Binding-site contacts:
Ligand atom C9 contacts residue LEU175 of chain 1.A at 3.6 Å (hydrophobic).
Ligand atom F15 contacts residue ILE93 of chain 1.A at 3.3 Å.
Ligand atom F16 contacts residue LEU159 of chain 1.A at 3.7 Å.
Ligand atom C27 contacts residue ILE83 of chain 1.A at 3.7 Å (hydrophobic).
Ligand atom C8 contacts residue ASP186 of chain 1.A at 3.5 Å.
Ligand atom C13 contacts residue PHE187 of chain 1.A at 3.8 Å (hydrophobic).
Ligand atom O7 contacts residue LEU87 of chain 1.A at 3.5 Å.
Ligand atom C28 contacts residue ALA61 of chain 1.A at 3.8 Å (hydrophobic).
Ligand atom F15 contacts residue ILE184 of chain 1.A at 3.6 Å.
Ligand atom C29 contacts residue MET84 of chain 1.A at 3.6 Å (hydrophobic).
Ligand atom C24 contacts residue GLU80 of chain 1.A at 3.6 Å.
Ligand atom F16 contacts residue HIS166 of chain 1.A at 3.7 Å.
Ligand atom C19 contacts residue ASP110 of chain 1.A at 3.2 Å.
Ligand atom N4 contacts residue MET112 of chain 1.A at 3.0 Å (h-bond).
Ligand atom C23 contacts residue GLU80 of chain 1.A at 3.3 Å.
Ligand atom C19 contacts residue ALA61 of chain 1.A at 3.8 Å (hydrophobic).
Ligand atom C21 contacts residue THR109 of chain 1.A at 3.7 Å.
Ligand atom F17 contacts residue ALA185 of chain 1.A at 3.2 Å.
Ligand atom C6 contacts residue ASP186 of chain 1.A at 3.5 Å.
Ligand atom N14 contacts residue ASP186 of chain 1.A at 3.3 Å (salt-bridge).
Ligand atom C3 contacts residue ASP186 of chain 1.A at 3.1 Å.
Ligand atom C13 contacts residue THR109 of chain 1.A at 3.5 Å.
Ligand atom F15 contacts residue ILE92 of chain 1.A at 3.3 Å.
Ligand atom C21 contacts residue PHE187 of chain 1.A at 3.6 Å (hydrophobic).
Ligand atom N20 contacts residue TYR111 of chain 1.A at 3.6 Å.
Ligand atom O10 contacts residue ILE93 of chain 1.A at 3.6 Å.
Ligand atom O10 contacts residue ASP186 of chain 1.A at 2.8 Å (salt-bridge).
Ligand atom N14 contacts residue GLU80 of chain 1.A at 2.7 Å (salt-bridge).
Ligand atom F17 contacts residue ASP186 of chain 1.A at 3.6 Å.
Ligand atom O10 contacts residue ALA185 of chain 1.A at 3.3 Å.
Ligand atom N20 contacts residue MET112 of chain 1.A at 3.2 Å (h-bond).
Ligand atom C19 contacts residue MET112 of chain 1.A at 3.7 Å (hydrophobic).
Ligand atom O11 contacts residue LEU175 of chain 1.A at 3.4 Å.
Ligand atom N20 contacts residue LEU24 of chain 1.A at 3.6 Å.
Ligand atom F15 contacts residue LEU87 of chain 1.A at 3.5 Å.
Ligand atom O11 contacts residue PHE187 of chain 1.A at 3.8 Å.
Ligand atom F17 contacts residue HIS166 of chain 1.A at 3.3 Å.
Ligand atom C1 contacts residue LEU87 of chain 1.A at 3.7 Å (hydrophobic).
Ligand atom F16 contacts residue LEU87 of chain 1.A at 3.5 Å.
Ligand atom C28 contacts residue THR109 of chain 1.A at 3.5 Å.

Sequence of chain 1.A:
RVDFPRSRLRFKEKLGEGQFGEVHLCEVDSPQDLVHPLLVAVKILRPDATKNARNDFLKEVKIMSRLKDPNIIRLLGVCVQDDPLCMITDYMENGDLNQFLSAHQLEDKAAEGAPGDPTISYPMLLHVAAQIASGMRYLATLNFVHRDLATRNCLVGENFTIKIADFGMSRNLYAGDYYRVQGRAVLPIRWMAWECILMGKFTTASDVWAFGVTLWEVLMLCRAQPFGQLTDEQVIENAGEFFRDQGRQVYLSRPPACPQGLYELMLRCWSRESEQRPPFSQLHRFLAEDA

The small molecule below binds the protein below.
Small molecule (SMILES): Nc1ncc(Oc2cccc(CCNC(=O)c3cccc(OC(F)(F)F)c3)c2)cn1